The small molecule below binds the protein below.
Small molecule (SMILES): NC(=O)c1ccc(SC(F)(F)F)cc1

Binding-site contacts:
Ligand atom C06 contacts residue 2O81 of chain 2.H at 0.8 Å.
Ligand atom O contacts residue LEU255 of chain 2.A at 4.5 Å.
Ligand atom F01 contacts residue LEU255 of chain 1.A at 4.2 Å.
Ligand atom F01 contacts residue GLU256 of chain 2.A at 3.2 Å.
Ligand atom F01 contacts residue 2O81 of chain 2.H at 1.1 Å.
Ligand atom C04 contacts residue GLU256 of chain 2.A at 4.2 Å.
Ligand atom F02 contacts residue MET284 of chain 1.A at 4.2 Å.
Ligand atom C07 contacts residue 2O81 of chain 2.H at 0.8 Å.
Ligand atom C05 contacts residue 2O81 of chain 2.H at 0.8 Å.
Ligand atom F02 contacts residue MET284 of chain 2.A at 3.1 Å.
Ligand atom F02 contacts residue GLU256 of chain 1.A at 4.0 Å.
Ligand atom C04 contacts residue MET284 of chain 2.A at 4.3 Å (hydrophobic).
Ligand atom C04 contacts residue MET284 of chain 1.A at 4.3 Å (hydrophobic).
Ligand atom S contacts residue LEU255 of chain 1.A at 3.5 Å.
Ligand atom N contacts residue 2O81 of chain 2.H at 2.2 Å.
Ligand atom S contacts residue 2O81 of chain 2.H at 0.9 Å.
Ligand atom C04 contacts residue 2O81 of chain 2.H at 0.3 Å.
Ligand atom S contacts residue GLU256 of chain 1.A at 3.7 Å.
Ligand atom C contacts residue GLU256 of chain 2.A at 4.1 Å.
Ligand atom C04 contacts residue GLU256 of chain 1.A at 4.5 Å.
Ligand atom C03 contacts residue 2O81 of chain 2.H at 2.0 Å.
Ligand atom C contacts residue GLU280 of chain 1.A at 4.1 Å.
Ligand atom F01 contacts residue MET284 of chain 1.A at 3.2 Å.
Ligand atom F02 contacts residue 2O81 of chain 2.H at 1.1 Å.
Ligand atom F contacts residue GLU256 of chain 2.A at 4.0 Å.
Ligand atom O contacts residue 2O81 of chain 2.H at 2.5 Å (h-bond).
Ligand atom C01 contacts residue GLU256 of chain 1.A at 3.9 Å.
Ligand atom C01 contacts residue GLU280 of chain 2.A at 4.1 Å.
Ligand atom C05 contacts residue GLU280 of chain 1.A at 3.7 Å.
Ligand atom F contacts residue LEU255 of chain 2.A at 3.1 Å.
Ligand atom C02 contacts residue 2O81 of chain 2.H at 1.1 Å.
Ligand atom C02 contacts residue LEU255 of chain 1.A at 4.0 Å (hydrophobic).
Ligand atom C05 contacts residue GLU256 of chain 2.A at 4.0 Å.
Ligand atom C01 contacts residue 2O81 of chain 2.H at 0.8 Å.
Ligand atom C05 contacts residue LEU255 of chain 1.A at 4.2 Å (hydrophobic).
Ligand atom C04 contacts residue LEU255 of chain 2.A at 4.4 Å (hydrophobic).
Ligand atom F contacts residue 2O81 of chain 2.H at 0.9 Å.
Ligand atom C contacts residue 2O81 of chain 2.H at 0.8 Å.
Ligand atom F01 contacts residue GLU280 of chain 1.A at 4.3 Å.

Sequence of chain 1.A:
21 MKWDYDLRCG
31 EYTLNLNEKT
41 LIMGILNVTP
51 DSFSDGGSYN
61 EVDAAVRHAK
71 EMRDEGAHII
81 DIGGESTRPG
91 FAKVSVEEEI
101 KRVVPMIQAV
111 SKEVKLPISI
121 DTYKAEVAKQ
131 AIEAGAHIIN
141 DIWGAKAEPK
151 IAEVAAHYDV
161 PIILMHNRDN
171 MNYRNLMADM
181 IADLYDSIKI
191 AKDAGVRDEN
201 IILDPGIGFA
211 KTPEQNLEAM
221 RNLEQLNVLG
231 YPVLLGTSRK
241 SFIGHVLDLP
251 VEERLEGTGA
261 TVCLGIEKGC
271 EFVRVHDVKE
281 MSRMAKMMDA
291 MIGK

Sequence of chain 2.A:
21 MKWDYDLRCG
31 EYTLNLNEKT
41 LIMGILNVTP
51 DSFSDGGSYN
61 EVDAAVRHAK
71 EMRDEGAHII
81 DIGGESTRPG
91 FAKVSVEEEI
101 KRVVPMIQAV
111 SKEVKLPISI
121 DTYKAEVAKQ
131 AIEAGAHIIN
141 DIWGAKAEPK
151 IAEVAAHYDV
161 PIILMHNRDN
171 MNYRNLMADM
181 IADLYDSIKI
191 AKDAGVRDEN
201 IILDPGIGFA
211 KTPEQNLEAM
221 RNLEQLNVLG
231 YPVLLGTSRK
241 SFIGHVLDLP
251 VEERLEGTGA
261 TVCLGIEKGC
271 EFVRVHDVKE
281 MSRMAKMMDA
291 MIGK